Sequence of chain 1.F:
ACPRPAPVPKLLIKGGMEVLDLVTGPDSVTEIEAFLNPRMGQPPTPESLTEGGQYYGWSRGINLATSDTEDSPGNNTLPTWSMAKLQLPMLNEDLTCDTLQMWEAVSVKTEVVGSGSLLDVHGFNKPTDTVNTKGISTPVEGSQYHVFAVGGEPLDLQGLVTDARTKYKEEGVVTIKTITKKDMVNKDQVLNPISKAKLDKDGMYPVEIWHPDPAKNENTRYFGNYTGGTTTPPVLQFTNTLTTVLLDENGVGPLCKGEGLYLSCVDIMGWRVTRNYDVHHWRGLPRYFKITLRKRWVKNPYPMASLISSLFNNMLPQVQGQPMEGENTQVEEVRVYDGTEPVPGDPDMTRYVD

Binding-site contacts:
Ligand atom O10 contacts residue THR291 of chain 1.F at 3.7 Å.
Ligand atom C1 contacts residue TYR72 of chain 1.F at 3.8 Å (hydrophobic).
Ligand atom N5 contacts residue TYR72 of chain 1.F at 3.1 Å (h-bond).
Ligand atom O4 contacts residue TYR72 of chain 1.F at 4.3 Å.
Ligand atom C6 contacts residue ASN93 of chain 1.F at 3.1 Å.
Ligand atom C5 contacts residue TYR72 of chain 1.F at 3.6 Å (hydrophobic).
Ligand atom C3 contacts residue ARG77 of chain 1.F at 3.9 Å.
Ligand atom O8 contacts residue ARG77 of chain 1.F at 3.9 Å.
Ligand atom C10 contacts residue TYR72 of chain 1.F at 4.1 Å (hydrophobic).
Ligand atom O4 contacts residue VAL296 of chain 1.F at 3.8 Å.
Ligand atom C7 contacts residue TYR72 of chain 1.F at 4.2 Å (hydrophobic).
Ligand atom O4 contacts residue ASN80 of chain 1.F at 4.2 Å.
Ligand atom C4 contacts residue HIS298 of chain 1.F at 4.1 Å.
Ligand atom O3 contacts residue VAL296 of chain 1.F at 4.3 Å.
Ligand atom O3 contacts residue ASN80 of chain 1.F at 4.0 Å.
Ligand atom C3 contacts residue VAL296 of chain 1.F at 3.5 Å (hydrophobic).
Ligand atom O3 contacts residue GLY78 of chain 1.F at 3.7 Å.
Ligand atom C2 contacts residue GLY78 of chain 1.F at 4.2 Å.
Ligand atom C6 contacts residue THR94 of chain 1.F at 4.2 Å.
Ligand atom C6 contacts residue TYR72 of chain 1.F at 3.6 Å (hydrophobic).
Ligand atom O1B contacts residue TYR72 of chain 1.F at 4.1 Å.
Ligand atom C4 contacts residue VAL296 of chain 1.F at 4.3 Å (hydrophobic).
Ligand atom O1B contacts residue ARG77 of chain 1.F at 2.9 Å (salt-bridge).
Ligand atom C5 contacts residue ASN93 of chain 1.F at 4.2 Å.
Ligand atom C3 contacts residue HIS298 of chain 1.F at 4.1 Å.
Ligand atom O1A contacts residue GLY78 of chain 1.F at 3.7 Å.
Ligand atom O6 contacts residue ASN93 of chain 1.F at 2.9 Å (h-bond).
Ligand atom O10 contacts residue ASN293 of chain 1.F at 3.5 Å (h-bond).
Ligand atom O4 contacts residue HIS298 of chain 1.F at 3.1 Å (h-bond).
Ligand atom O4 contacts residue GLY78 of chain 1.F at 3.1 Å.
Ligand atom C3 contacts residue GLY78 of chain 1.F at 4.2 Å.
Ligand atom O1A contacts residue ARG77 of chain 1.F at 3.0 Å (salt-bridge).
Ligand atom C3 contacts residue GLY78 of chain 1.F at 4.0 Å.
Ligand atom O4 contacts residue THR291 of chain 1.F at 3.3 Å.
Ligand atom O1A contacts residue TYR72 of chain 1.F at 3.2 Å.
Ligand atom O4 contacts residue ILE79 of chain 1.F at 3.5 Å (h-bond).
Ligand atom C4 contacts residue GLY78 of chain 1.F at 3.4 Å.
Ligand atom C4 contacts residue TYR72 of chain 1.F at 3.5 Å (hydrophobic).
Ligand atom C1 contacts residue ARG77 of chain 1.F at 3.5 Å.
Ligand atom O8 contacts residue TYR72 of chain 1.F at 4.2 Å.

This small molecule binds to this protein.
Small molecule (SMILES): CC(=O)N[C@H]1[C@H]([C@H](O)[C@H](O)CO)O[C@@](O[C@H]2[C@@H](O)[C@@H](CO)O[C@@H](O[C@H]3[C@H](O)[C@@H](O)[C@H](O)O[C@@H]3CO)[C@@H]2O)(C(=O)O)C[C@@H]1O